A protein and the small-molecule ligand that binds it are described below.
Small molecule (SMILES): CC(=O)N[C@@H]1[C@@H](O)[C@H](O)[C@@H](CO)O[C@H]1O

Sequence of chain 1.B:
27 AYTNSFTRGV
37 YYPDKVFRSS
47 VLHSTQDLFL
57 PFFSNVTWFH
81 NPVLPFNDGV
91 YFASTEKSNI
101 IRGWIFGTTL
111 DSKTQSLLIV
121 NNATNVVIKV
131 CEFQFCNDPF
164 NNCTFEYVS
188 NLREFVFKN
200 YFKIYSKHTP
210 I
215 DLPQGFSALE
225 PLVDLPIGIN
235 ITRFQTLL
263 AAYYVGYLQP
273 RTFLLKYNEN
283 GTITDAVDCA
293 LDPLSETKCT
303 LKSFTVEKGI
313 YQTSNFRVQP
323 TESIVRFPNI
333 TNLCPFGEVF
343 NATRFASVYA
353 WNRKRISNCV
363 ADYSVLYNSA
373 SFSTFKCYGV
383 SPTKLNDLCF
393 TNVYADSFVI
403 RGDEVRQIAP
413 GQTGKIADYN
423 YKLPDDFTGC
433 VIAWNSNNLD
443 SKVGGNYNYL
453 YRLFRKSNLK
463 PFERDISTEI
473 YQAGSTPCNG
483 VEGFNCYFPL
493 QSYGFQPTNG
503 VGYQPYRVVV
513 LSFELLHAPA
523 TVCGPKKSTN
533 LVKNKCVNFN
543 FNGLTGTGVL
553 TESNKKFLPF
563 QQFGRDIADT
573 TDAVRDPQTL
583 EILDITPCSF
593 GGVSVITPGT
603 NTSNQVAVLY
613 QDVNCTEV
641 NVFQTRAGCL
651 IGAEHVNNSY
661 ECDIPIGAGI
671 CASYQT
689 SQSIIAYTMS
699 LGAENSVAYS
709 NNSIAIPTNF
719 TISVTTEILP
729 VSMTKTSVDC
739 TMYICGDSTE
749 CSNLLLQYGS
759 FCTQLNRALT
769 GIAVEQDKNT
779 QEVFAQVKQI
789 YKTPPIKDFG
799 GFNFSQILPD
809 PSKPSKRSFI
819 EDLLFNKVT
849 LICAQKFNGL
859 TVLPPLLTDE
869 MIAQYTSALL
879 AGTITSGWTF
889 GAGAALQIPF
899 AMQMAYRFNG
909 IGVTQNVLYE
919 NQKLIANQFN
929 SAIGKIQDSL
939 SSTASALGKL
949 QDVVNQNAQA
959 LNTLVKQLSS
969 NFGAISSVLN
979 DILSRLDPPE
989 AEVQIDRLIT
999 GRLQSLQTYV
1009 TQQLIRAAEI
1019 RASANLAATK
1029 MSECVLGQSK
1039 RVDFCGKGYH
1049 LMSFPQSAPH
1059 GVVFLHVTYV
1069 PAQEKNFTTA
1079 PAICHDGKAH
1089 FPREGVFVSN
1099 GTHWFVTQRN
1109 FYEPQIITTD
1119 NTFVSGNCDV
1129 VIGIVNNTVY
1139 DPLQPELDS

Binding-site contacts:
Ligand atom C8 contacts residue ASN603 of chain 1.B at 4.4 Å.
Ligand atom C5 contacts residue ASN603 of chain 1.B at 3.7 Å.
Ligand atom N2 contacts residue ASN603 of chain 1.B at 2.9 Å (h-bond).
Ligand atom O7 contacts residue ASN603 of chain 1.B at 3.3 Å (h-bond).
Ligand atom C1 contacts residue ASN603 of chain 1.B at 1.4 Å.
Ligand atom C7 contacts residue ASN603 of chain 1.B at 3.2 Å.
Ligand atom C2 contacts residue ASN603 of chain 1.B at 2.4 Å.
Ligand atom O5 contacts residue ASN603 of chain 1.B at 2.4 Å (h-bond).
Ligand atom C4 contacts residue ASN603 of chain 1.B at 4.2 Å.
Ligand atom C3 contacts residue ASN603 of chain 1.B at 3.8 Å.